Sequence of chain 1.D:
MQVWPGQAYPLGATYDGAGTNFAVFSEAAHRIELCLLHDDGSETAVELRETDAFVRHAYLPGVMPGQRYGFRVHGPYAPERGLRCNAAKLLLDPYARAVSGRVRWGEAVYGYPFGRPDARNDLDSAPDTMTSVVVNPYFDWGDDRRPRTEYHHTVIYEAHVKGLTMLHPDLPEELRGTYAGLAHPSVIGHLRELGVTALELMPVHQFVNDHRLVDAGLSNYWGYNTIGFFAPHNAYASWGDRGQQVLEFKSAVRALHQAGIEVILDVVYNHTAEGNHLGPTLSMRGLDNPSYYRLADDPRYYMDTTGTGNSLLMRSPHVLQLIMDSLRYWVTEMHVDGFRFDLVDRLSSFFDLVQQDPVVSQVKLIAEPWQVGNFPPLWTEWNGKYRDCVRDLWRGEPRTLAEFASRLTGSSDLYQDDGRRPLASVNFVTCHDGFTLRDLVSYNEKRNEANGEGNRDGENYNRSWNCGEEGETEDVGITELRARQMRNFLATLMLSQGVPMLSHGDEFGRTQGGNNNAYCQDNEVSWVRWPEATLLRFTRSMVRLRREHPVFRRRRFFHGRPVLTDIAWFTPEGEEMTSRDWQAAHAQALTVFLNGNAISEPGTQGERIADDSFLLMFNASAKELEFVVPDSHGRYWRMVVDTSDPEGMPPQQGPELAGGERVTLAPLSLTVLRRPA

A small-molecule ligand and the protein it binds are described below.
Small molecule (SMILES): Nc1nc2c(ncn2[C@@H]2O[C@@H]3CO[P](=O)(O)O[C@H]4[C@@H](O)[C@H](n5cnc6c(=O)[nH]c(N)nc65)O[C@@H]4CO[P](=O)(O)O[C@H]3[C@H]2O)c(=O)[nH]1

Binding-site contacts:
Ligand atom N21 contacts residue ARG441 of chain 1.D at 3.4 Å.
Ligand atom N7 contacts residue ARG34 of chain 1.C at 3.6 Å (salt-bridge).
Ligand atom O6 contacts residue ARG34 of chain 1.C at 3.5 Å (salt-bridge).
Ligand atom C2 contacts residue ARG52 of chain 1.C at 3.5 Å.
Ligand atom O21 contacts residue SER632 of chain 1.D at 3.7 Å.
Ligand atom O61 contacts residue ARG441 of chain 1.D at 3.4 Å (salt-bridge).
Ligand atom C5 contacts residue ARG34 of chain 1.C at 3.3 Å.
Ligand atom C6 contacts residue GLU50 of chain 1.C at 3.6 Å.
Ligand atom O61 contacts residue THR54 of chain 1.C at 3.2 Å (h-bond).
Ligand atom O61 contacts residue ARG52 of chain 1.C at 3.7 Å.
Ligand atom C4 contacts residue ARG34 of chain 1.C at 3.5 Å.
Ligand atom O4A contacts residue ARG582 of chain 1.D at 3.4 Å.
Ligand atom N1 contacts residue ARG52 of chain 1.C at 3.2 Å.
Ligand atom O6 contacts residue ARG59 of chain 1.C at 2.8 Å (salt-bridge).
Ligand atom O4A contacts residue PHE583 of chain 1.D at 3.4 Å (h-bond).
Ligand atom N2 contacts residue GLU50 of chain 1.C at 3.0 Å (salt-bridge).
Ligand atom C6 contacts residue ARG34 of chain 1.C at 3.3 Å.
Ligand atom N21 contacts residue GLY439 of chain 1.D at 3.0 Å (h-bond).
Ligand atom N3 contacts residue ARG34 of chain 1.C at 3.7 Å.
Ligand atom C2 contacts residue GLU50 of chain 1.C at 3.6 Å.
Ligand atom O6 contacts residue GLU50 of chain 1.C at 3.6 Å.
Ligand atom C21 contacts residue THR54 of chain 1.C at 3.0 Å.
Ligand atom N71 contacts residue ARG582 of chain 1.D at 3.6 Å.
Ligand atom C81 contacts residue ARG582 of chain 1.D at 3.6 Å.
Ligand atom O11 contacts residue ARG582 of chain 1.D at 3.6 Å (salt-bridge).
Ligand atom C61 contacts residue THR54 of chain 1.C at 3.6 Å.
Ligand atom O3A contacts residue GLN436 of chain 1.D at 3.0 Å (h-bond).
Ligand atom C6 contacts residue ARG52 of chain 1.C at 3.6 Å.
Ligand atom O3' contacts residue HIS585 of chain 1.D at 3.6 Å.
Ligand atom N1 contacts residue GLU50 of chain 1.C at 2.7 Å (salt-bridge).
Ligand atom N11 contacts residue THR54 of chain 1.C at 2.4 Å (h-bond).
Ligand atom C2 contacts residue ARG34 of chain 1.C at 3.6 Å.
Ligand atom C61 contacts residue ARG441 of chain 1.D at 3.3 Å.
Ligand atom N1 contacts residue ARG34 of chain 1.C at 3.4 Å (salt-bridge).
Ligand atom C21 contacts residue ARG441 of chain 1.D at 3.6 Å.
Ligand atom N71 contacts residue ARG52 of chain 1.C at 3.3 Å (salt-bridge).
Ligand atom O2A contacts residue GLN436 of chain 1.D at 3.3 Å (h-bond).
Ligand atom O11 contacts residue ARG52 of chain 1.C at 3.1 Å (salt-bridge).
Ligand atom N11 contacts residue ARG441 of chain 1.D at 3.1 Å (salt-bridge).
Ligand atom N21 contacts residue THR54 of chain 1.C at 2.9 Å (h-bond).

Sequence of chain 1.C:
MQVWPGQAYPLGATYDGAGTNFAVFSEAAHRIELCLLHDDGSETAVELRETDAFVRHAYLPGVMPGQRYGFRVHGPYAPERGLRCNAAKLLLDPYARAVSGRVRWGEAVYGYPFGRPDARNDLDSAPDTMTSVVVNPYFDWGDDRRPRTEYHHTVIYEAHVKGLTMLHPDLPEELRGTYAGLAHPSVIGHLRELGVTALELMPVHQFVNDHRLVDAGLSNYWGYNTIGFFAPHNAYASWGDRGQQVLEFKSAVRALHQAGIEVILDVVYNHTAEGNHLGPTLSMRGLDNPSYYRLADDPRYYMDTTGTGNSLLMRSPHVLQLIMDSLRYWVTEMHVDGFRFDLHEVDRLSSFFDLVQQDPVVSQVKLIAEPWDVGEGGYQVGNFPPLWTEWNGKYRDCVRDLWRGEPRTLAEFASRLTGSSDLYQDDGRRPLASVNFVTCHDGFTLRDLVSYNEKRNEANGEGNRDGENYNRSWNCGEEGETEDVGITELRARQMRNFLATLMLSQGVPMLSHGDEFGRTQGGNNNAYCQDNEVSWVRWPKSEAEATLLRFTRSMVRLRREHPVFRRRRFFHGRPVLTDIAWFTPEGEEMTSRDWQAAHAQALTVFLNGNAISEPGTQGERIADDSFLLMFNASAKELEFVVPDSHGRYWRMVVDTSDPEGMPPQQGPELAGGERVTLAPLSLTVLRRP